The protein below binds the small molecule below.
Small molecule (SMILES): NC(COC(=O)NCCCOCCOCCOCCCNc1c(NCCCN2CCN(CCCNC(=O)c3cc(O[C@H]4O[C@H](CO)[C@H](O)[C@H](O)[C@H]4O)cc([N+](=O)[O-])c3)CC2)c(=O)c1=O)COC(=O)NCCCOCCOCCOCCCNc1c(NCCCN2CCN(CCCNC(=O)c3cc(O[C@H]4O[C@@H](CO)[C@@H](O)[C@@H](O)[C@H]4O)cc([N+](=O)[O-])c3)CC2)c(=O)c1=O

Sequence of chain 1.C:
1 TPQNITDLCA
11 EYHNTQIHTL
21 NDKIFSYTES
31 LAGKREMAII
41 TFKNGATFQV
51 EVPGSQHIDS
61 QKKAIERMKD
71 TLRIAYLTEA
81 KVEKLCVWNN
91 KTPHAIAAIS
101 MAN

Sequence of chain 1.D:
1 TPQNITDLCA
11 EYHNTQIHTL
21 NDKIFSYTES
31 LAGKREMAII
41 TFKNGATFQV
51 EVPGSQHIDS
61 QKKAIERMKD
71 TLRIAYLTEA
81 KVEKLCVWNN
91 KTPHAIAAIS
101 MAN

Binding-site contacts:
Ligand atom N14 contacts residue GLY33 of chain 1.D at 3.6 Å.
Ligand atom O26 contacts residue TYR12 of chain 1.C at 3.6 Å.
Ligand atom O26 contacts residue GLY33 of chain 1.D at 2.8 Å (h-bond).
Ligand atom O29 contacts residue LYS91 of chain 1.C at 2.9 Å (salt-bridge).
Ligand atom C72 contacts residue ASN90 of chain 1.C at 3.7 Å.
Ligand atom C75 contacts residue HIS57 of chain 1.C at 3.4 Å.
Ligand atom C70 contacts residue TRP88 of chain 1.C at 3.6 Å (hydrophobic).
Ligand atom O29 contacts residue GLU51 of chain 1.C at 2.6 Å (salt-bridge).
Ligand atom C75 contacts residue GLU51 of chain 1.C at 4.2 Å.
Ligand atom O30 contacts residue ASN90 of chain 1.C at 2.7 Å (h-bond).
Ligand atom O28 contacts residue GLN56 of chain 1.C at 3.7 Å.
Ligand atom O32 contacts residue TRP88 of chain 1.C at 3.7 Å.
Ligand atom C67 contacts residue TRP88 of chain 1.C at 3.9 Å (hydrophobic).
Ligand atom O32 contacts residue HIS57 of chain 1.C at 3.4 Å.
Ligand atom O32 contacts residue GLN61 of chain 1.C at 3.0 Å (h-bond).
Ligand atom O30 contacts residue TRP88 of chain 1.C at 3.8 Å.
Ligand atom C70 contacts residue GLN56 of chain 1.C at 4.2 Å.
Ligand atom O30 contacts residue GLU51 of chain 1.C at 4.2 Å.
Ligand atom O27 contacts residue GLY33 of chain 1.D at 3.3 Å.
Ligand atom C71 contacts residue TRP88 of chain 1.C at 3.5 Å (hydrophobic).
Ligand atom C73 contacts residue ASN90 of chain 1.C at 4.1 Å.
Ligand atom C75 contacts residue TRP88 of chain 1.C at 3.6 Å (hydrophobic).
Ligand atom O26 contacts residue TRP88 of chain 1.C at 3.5 Å.
Ligand atom O32 contacts residue GLN56 of chain 1.C at 3.9 Å.
Ligand atom O27 contacts residue TYR12 of chain 1.C at 3.7 Å.
Ligand atom O25 contacts residue TRP88 of chain 1.C at 3.7 Å.
Ligand atom O29 contacts residue GLN56 of chain 1.C at 3.4 Å.
Ligand atom O26 contacts residue GLN61 of chain 1.C at 3.5 Å (h-bond).
Ligand atom C71 contacts residue LYS91 of chain 1.C at 3.8 Å.
Ligand atom N14 contacts residue TYR12 of chain 1.C at 3.7 Å.
Ligand atom C71 contacts residue GLU51 of chain 1.C at 3.4 Å.
Ligand atom O31 contacts residue ASN90 of chain 1.C at 3.0 Å (h-bond).
Ligand atom O30 contacts residue LYS91 of chain 1.C at 2.8 Å (salt-bridge).
Ligand atom C66 contacts residue TRP88 of chain 1.C at 4.1 Å (hydrophobic).
Ligand atom O26 contacts residue ALA32 of chain 1.D at 3.8 Å.
Ligand atom C73 contacts residue LYS91 of chain 1.C at 3.9 Å.
Ligand atom C75 contacts residue GLN61 of chain 1.C at 4.1 Å.
Ligand atom C72 contacts residue LYS91 of chain 1.C at 3.7 Å.
Ligand atom C75 contacts residue GLN56 of chain 1.C at 4.0 Å.
Ligand atom C72 contacts residue TRP88 of chain 1.C at 3.6 Å (hydrophobic).